Binding-site contacts:
Ligand atom C7 contacts residue ASN222 of chain 1.B at 3.5 Å.
Ligand atom C6 contacts residue TRP24 of chain 1.B at 3.9 Å (hydrophobic).
Ligand atom O7 contacts residue ASP213 of chain 1.B at 4.0 Å.
Ligand atom C2 contacts residue TYR220 of chain 1.B at 3.8 Å (hydrophobic).
Ligand atom C6 contacts residue GLU34 of chain 1.B at 3.2 Å.
Ligand atom C1 contacts residue GLU34 of chain 1.B at 3.5 Å.
Ligand atom C8 contacts residue GLU34 of chain 1.B at 3.5 Å.
Ligand atom C1 contacts residue TYR220 of chain 1.B at 3.8 Å (hydrophobic).
Ligand atom O6 contacts residue GLU34 of chain 1.B at 2.7 Å (salt-bridge).
Ligand atom O7 contacts residue ASN222 of chain 1.B at 4.0 Å.
Ligand atom O5 contacts residue HIS105 of chain 1.B at 3.4 Å.
Ligand atom O4 contacts residue TRP24 of chain 1.B at 3.6 Å.
Ligand atom O6 contacts residue HIS105 of chain 1.B at 3.1 Å (h-bond).
Ligand atom C5 contacts residue ASN222 of chain 1.B at 3.7 Å.
Ligand atom O2 contacts residue TRP24 of chain 1.B at 3.8 Å.
Ligand atom O5 contacts residue ASN222 of chain 1.B at 2.5 Å (h-bond).
Ligand atom C3 contacts residue GLU34 of chain 1.B at 3.9 Å.
Ligand atom N2 contacts residue GLU34 of chain 1.B at 2.7 Å (salt-bridge).
Ligand atom C7 contacts residue GLU34 of chain 1.B at 3.5 Å.
Ligand atom C7 contacts residue TYR220 of chain 1.B at 3.9 Å (hydrophobic).
Ligand atom C5 contacts residue TRP24 of chain 1.B at 3.6 Å (hydrophobic).
Ligand atom C2 contacts residue GLU34 of chain 1.B at 3.5 Å.
Ligand atom C6 contacts residue GLU25 of chain 1.B at 3.8 Å.
Ligand atom N2 contacts residue TYR220 of chain 1.B at 4.1 Å.
Ligand atom O6 contacts residue TRP24 of chain 1.B at 3.5 Å.
Ligand atom O6 contacts residue GLU25 of chain 1.B at 3.3 Å (salt-bridge).
Ligand atom O6 contacts residue TRP24 of chain 1.B at 3.5 Å (h-bond).
Ligand atom C1 contacts residue TRP24 of chain 1.B at 4.0 Å (hydrophobic).
Ligand atom C6 contacts residue TRP112 of chain 1.B at 3.8 Å (hydrophobic).
Ligand atom O7 contacts residue TRP24 of chain 1.B at 4.0 Å.
Ligand atom O7 contacts residue TYR220 of chain 1.B at 3.5 Å (h-bond).
Ligand atom C3 contacts residue ASN222 of chain 1.B at 3.7 Å.
Ligand atom C2 contacts residue ASN222 of chain 1.B at 2.4 Å.
Ligand atom O4 contacts residue GLU34 of chain 1.B at 4.0 Å.
Ligand atom C6 contacts residue HIS105 of chain 1.B at 3.6 Å.
Ligand atom C4 contacts residue TRP24 of chain 1.B at 4.0 Å (hydrophobic).
Ligand atom O2 contacts residue ILE23 of chain 1.B at 4.0 Å.
Ligand atom N2 contacts residue ASN222 of chain 1.B at 2.7 Å (h-bond).
Ligand atom C8 contacts residue TRP112 of chain 1.B at 3.8 Å (hydrophobic).
Ligand atom C1 contacts residue ASN222 of chain 1.B at 1.4 Å.

This protein binds this small molecule.
Small molecule (SMILES): CC(=O)N[C@H]1[C@H](O[C@H]2[C@H](O)[C@@H](NC(C)=O)CO[C@@H]2CO)O[C@H](CO)[C@@H](O[C@@H]2O[C@H](CO)[C@@H](O)[C@H](O[C@H]3O[C@H](CO)[C@@H](O)[C@H](O)[C@@H]3O)[C@@H]2O)[C@@H]1O

Sequence of chain 1.B:
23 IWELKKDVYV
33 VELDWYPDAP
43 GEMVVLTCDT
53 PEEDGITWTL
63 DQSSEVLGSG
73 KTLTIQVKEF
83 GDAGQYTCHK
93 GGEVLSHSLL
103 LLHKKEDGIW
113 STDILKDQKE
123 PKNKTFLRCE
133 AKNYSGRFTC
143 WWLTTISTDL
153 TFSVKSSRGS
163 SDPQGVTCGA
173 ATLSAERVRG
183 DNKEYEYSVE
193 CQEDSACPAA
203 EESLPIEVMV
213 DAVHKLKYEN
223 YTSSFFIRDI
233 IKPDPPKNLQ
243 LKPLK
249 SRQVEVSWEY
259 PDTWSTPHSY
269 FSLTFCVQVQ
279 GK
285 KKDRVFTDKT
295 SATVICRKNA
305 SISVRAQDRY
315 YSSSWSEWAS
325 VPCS